Binding-site contacts:
Ligand atom C2' contacts residue PRO413 of chain 1.M at 3.8 Å (hydrophobic).
Ligand atom C8 contacts residue SER414 of chain 1.M at 4.3 Å.
Ligand atom N1 contacts residue PRO413 of chain 1.M at 3.5 Å (h-bond).
Ligand atom N6 contacts residue GLY419 of chain 1.M at 3.5 Å (h-bond).
Ligand atom O3' contacts residue PRO413 of chain 1.M at 4.2 Å.
Ligand atom N6 contacts residue PRO415 of chain 1.M at 4.2 Å.
Ligand atom N1 contacts residue PHE420 of chain 1.M at 4.2 Å.
Ligand atom C5 contacts residue PRO203 of chain 1.M at 3.9 Å (hydrophobic).
Ligand atom N1 contacts residue VAL202 of chain 1.M at 3.7 Å.
Ligand atom C5 contacts residue SER414 of chain 1.M at 3.9 Å.
Ligand atom N7 contacts residue HIS412 of chain 1.M at 4.1 Å.
Ligand atom C1' contacts residue HIS412 of chain 1.M at 4.3 Å.
Ligand atom C1' contacts residue PRO413 of chain 1.M at 3.9 Å (hydrophobic).
Ligand atom C4 contacts residue PRO203 of chain 1.M at 4.2 Å (hydrophobic).
Ligand atom N6 contacts residue SER414 of chain 1.M at 3.7 Å.
Ligand atom N9 contacts residue PRO203 of chain 1.M at 4.4 Å.
Ligand atom C6 contacts residue SER414 of chain 1.M at 4.0 Å.
Ligand atom N7 contacts residue SER414 of chain 1.M at 3.6 Å.
Ligand atom N7 contacts residue ASN391 of chain 1.M at 3.9 Å.
Ligand atom C2' contacts residue HIS412 of chain 1.M at 3.1 Å.
Ligand atom C5 contacts residue PRO413 of chain 1.M at 4.0 Å (hydrophobic).
Ligand atom N6 contacts residue PHE420 of chain 1.M at 3.7 Å.
Ligand atom C3' contacts residue HIS412 of chain 1.M at 4.0 Å.
Ligand atom C6 contacts residue PRO413 of chain 1.M at 3.8 Å (hydrophobic).
Ligand atom C2 contacts residue PRO413 of chain 1.M at 3.5 Å (hydrophobic).
Ligand atom N7 contacts residue PRO203 of chain 1.M at 4.0 Å.
Ligand atom N6 contacts residue GLY421 of chain 1.M at 3.3 Å (h-bond).
Ligand atom N1 contacts residue GLY421 of chain 1.M at 3.1 Å (h-bond).
Ligand atom N3 contacts residue PRO413 of chain 1.M at 3.8 Å.
Ligand atom C8 contacts residue HIS412 of chain 1.M at 3.4 Å.
Ligand atom C2 contacts residue ILE404 of chain 1.M at 4.4 Å (hydrophobic).
Ligand atom C8 contacts residue PRO203 of chain 1.M at 4.2 Å (hydrophobic).
Ligand atom C2 contacts residue VAL202 of chain 1.M at 4.2 Å (hydrophobic).
Ligand atom C6 contacts residue GLY421 of chain 1.M at 3.6 Å.
Ligand atom N9 contacts residue PRO413 of chain 1.M at 4.3 Å.
Ligand atom N9 contacts residue HIS412 of chain 1.M at 4.3 Å.
Ligand atom C2 contacts residue GLY421 of chain 1.M at 3.4 Å.
Ligand atom C6 contacts residue PRO203 of chain 1.M at 4.3 Å (hydrophobic).
Ligand atom C6 contacts residue VAL202 of chain 1.M at 4.2 Å (hydrophobic).
Ligand atom C4 contacts residue PRO413 of chain 1.M at 4.0 Å (hydrophobic).

This small molecule binds to this protein.
Small molecule (SMILES): Nc1ncnc2c1ncn2[C@H]1C[C@H](O)[C@@H](COP(=O)(O)O)O1

Sequence of chain 1.M:
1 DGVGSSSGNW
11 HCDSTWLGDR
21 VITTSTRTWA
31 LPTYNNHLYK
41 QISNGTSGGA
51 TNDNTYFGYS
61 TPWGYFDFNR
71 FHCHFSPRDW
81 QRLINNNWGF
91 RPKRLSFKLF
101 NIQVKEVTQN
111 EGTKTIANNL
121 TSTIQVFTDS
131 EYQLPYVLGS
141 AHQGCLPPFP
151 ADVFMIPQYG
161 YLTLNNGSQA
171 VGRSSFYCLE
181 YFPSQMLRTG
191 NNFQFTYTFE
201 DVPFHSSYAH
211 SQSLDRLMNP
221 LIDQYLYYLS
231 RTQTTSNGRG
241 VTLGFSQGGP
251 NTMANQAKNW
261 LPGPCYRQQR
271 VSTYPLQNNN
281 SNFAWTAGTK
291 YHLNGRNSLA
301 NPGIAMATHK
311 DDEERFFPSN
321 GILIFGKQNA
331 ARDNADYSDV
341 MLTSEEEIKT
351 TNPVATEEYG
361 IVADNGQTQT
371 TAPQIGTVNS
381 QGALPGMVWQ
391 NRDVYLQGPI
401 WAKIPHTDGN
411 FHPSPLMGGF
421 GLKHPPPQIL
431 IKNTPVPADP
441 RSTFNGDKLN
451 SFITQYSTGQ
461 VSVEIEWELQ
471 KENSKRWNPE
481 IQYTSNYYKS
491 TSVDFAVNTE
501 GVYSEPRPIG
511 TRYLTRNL